Binding-site contacts:
Ligand atom CMB contacts residue VAL67 of chain 1.D at 3.4 Å (hydrophobic).
Ligand atom CHD contacts residue VAL98 of chain 1.D at 3.8 Å (hydrophobic).
Ligand atom C3D contacts residue LEU96 of chain 1.D at 3.6 Å (hydrophobic).
Ligand atom CAC contacts residue PHE42 of chain 1.D at 3.7 Å (hydrophobic).
Ligand atom C1A contacts residue HIS63 of chain 1.D at 3.8 Å.
Ligand atom C4D contacts residue HIS63 of chain 1.D at 3.3 Å.
Ligand atom ND contacts residue HIS92 of chain 1.D at 3.1 Å (h-bond).
Ligand atom CMA contacts residue LEU88 of chain 1.D at 3.7 Å (hydrophobic).
Ligand atom C3D contacts residue HIS63 of chain 1.D at 3.7 Å.
Ligand atom CAC contacts residue PHE41 of chain 1.D at 3.8 Å (hydrophobic).
Ligand atom C4A contacts residue HIS92 of chain 1.D at 3.5 Å.
Ligand atom CBC contacts residue ASN102 of chain 1.D at 3.6 Å.
Ligand atom CMB contacts residue ALA70 of chain 1.D at 3.8 Å (hydrophobic).
Ligand atom CMC contacts residue ASN102 of chain 1.D at 3.4 Å.
Ligand atom CHB contacts residue HIS92 of chain 1.D at 3.8 Å.
Ligand atom CBA contacts residue LEU91 of chain 1.D at 3.7 Å (hydrophobic).
Ligand atom C4B contacts residue VAL67 of chain 1.D at 3.5 Å (hydrophobic).
Ligand atom CAA contacts residue LYS66 of chain 1.D at 3.6 Å.
Ligand atom NB contacts residue HIS92 of chain 1.D at 3.2 Å (h-bond).
Ligand atom C1B contacts residue VAL67 of chain 1.D at 3.7 Å (hydrophobic).
Ligand atom CHC contacts residue PHE103 of chain 1.D at 3.5 Å (hydrophobic).
Ligand atom C2B contacts residue VAL67 of chain 1.D at 3.5 Å (hydrophobic).
Ligand atom NI contacts residue VAL67 of chain 1.D at 3.6 Å.
Ligand atom ND contacts residue HIS63 of chain 1.D at 3.4 Å (h-bond).
Ligand atom CAD contacts residue LEU96 of chain 1.D at 3.7 Å (hydrophobic).
Ligand atom O1D contacts residue HIS63 of chain 1.D at 3.7 Å.
Ligand atom C1D contacts residue HIS63 of chain 1.D at 3.6 Å.
Ligand atom NA contacts residue HIS92 of chain 1.D at 3.1 Å (h-bond).
Ligand atom C3B contacts residue LEU141 of chain 1.D at 3.7 Å (hydrophobic).
Ligand atom C3B contacts residue VAL67 of chain 1.D at 3.4 Å (hydrophobic).
Ligand atom NB contacts residue VAL67 of chain 1.D at 3.5 Å.
Ligand atom NC contacts residue HIS92 of chain 1.D at 3.3 Å (h-bond).
Ligand atom CMD contacts residue PHE42 of chain 1.D at 3.8 Å (hydrophobic).
Ligand atom CAB contacts residue LEU141 of chain 1.D at 3.5 Å (hydrophobic).
Ligand atom NI contacts residue HIS92 of chain 1.D at 2.5 Å.
Ligand atom CHA contacts residue HIS63 of chain 1.D at 3.4 Å.
Ligand atom C1C contacts residue PHE103 of chain 1.D at 3.6 Å (hydrophobic).
Ligand atom CBC contacts residue PHE41 of chain 1.D at 3.8 Å (hydrophobic).
Ligand atom C4D contacts residue LEU96 of chain 1.D at 3.5 Å (hydrophobic).
Ligand atom CBB contacts residue VAL137 of chain 1.D at 3.7 Å (hydrophobic).

Sequence of chain 1.D:
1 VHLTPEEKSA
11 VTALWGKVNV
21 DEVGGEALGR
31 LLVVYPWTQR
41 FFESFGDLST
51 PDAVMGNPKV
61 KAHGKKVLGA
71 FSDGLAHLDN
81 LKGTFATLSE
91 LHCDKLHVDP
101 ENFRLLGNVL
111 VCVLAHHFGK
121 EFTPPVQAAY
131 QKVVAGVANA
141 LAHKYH

The protein below binds the small molecule below.
Small molecule (SMILES): C=CC1=C(C)C2=N3->[Ni]45<-N6=C(C=c7c(C)c(C=C)c(n74)=C2)C(C)=C(CCC(=O)O)C6=Cc2c(CCC(=O)O)c(C)c(n25)C=C13